A protein and the small-molecule ligand that binds it are described below.
Small molecule (SMILES): N[C@@H](Cc1ccc(O)cc1)C(=O)O

Binding-site contacts:
Ligand atom O contacts residue GLN205 of chain 1.A at 3.2 Å (h-bond).
Ligand atom CZ contacts residue GLY44 of chain 1.A at 3.9 Å.
Ligand atom N contacts residue GLN205 of chain 1.A at 2.7 Å (h-bond).
Ligand atom CB contacts residue ASP46 of chain 1.A at 3.8 Å.
Ligand atom CE2 contacts residue LEU76 of chain 1.A at 3.4 Å (hydrophobic).
Ligand atom OH contacts residue TYR42 of chain 1.A at 2.7 Å (h-bond).
Ligand atom CG contacts residue GLY44 of chain 1.A at 3.6 Å.
Ligand atom CA contacts residue ASP86 of chain 1.A at 3.9 Å.
Ligand atom CB contacts residue GLY44 of chain 1.A at 3.5 Å.
Ligand atom CA contacts residue GLN205 of chain 1.A at 3.4 Å.
Ligand atom CE2 contacts residue THR81 of chain 1.A at 3.9 Å.
Ligand atom O contacts residue ASP86 of chain 1.A at 3.2 Å (salt-bridge).
Ligand atom CE1 contacts residue TYR42 of chain 1.A at 3.8 Å (hydrophobic).
Ligand atom CD2 contacts residue THR81 of chain 1.A at 3.7 Å.
Ligand atom C contacts residue GLN205 of chain 1.A at 3.4 Å.
Ligand atom CG contacts residue GLN183 of chain 1.A at 4.0 Å.
Ligand atom N contacts residue ASP86 of chain 1.A at 2.8 Å (salt-bridge).
Ligand atom CB contacts residue TYR179 of chain 1.A at 3.5 Å (hydrophobic).
Ligand atom CZ contacts residue ASP186 of chain 1.A at 3.7 Å.
Ligand atom CD2 contacts residue ASP46 of chain 1.A at 3.5 Å.
Ligand atom C contacts residue ASP86 of chain 1.A at 3.9 Å.
Ligand atom CD1 contacts residue GLN183 of chain 1.A at 3.3 Å.
Ligand atom CZ contacts residue GLN183 of chain 1.A at 3.4 Å.
Ligand atom CZ contacts residue LEU76 of chain 1.A at 3.5 Å (hydrophobic).
Ligand atom CD2 contacts residue GLY44 of chain 1.A at 4.0 Å.
Ligand atom CA contacts residue TYR179 of chain 1.A at 3.8 Å (hydrophobic).
Ligand atom CE1 contacts residue GLY44 of chain 1.A at 3.6 Å.
Ligand atom CD1 contacts residue GLY44 of chain 1.A at 3.4 Å.
Ligand atom OH contacts residue ASP186 of chain 1.A at 3.0 Å (salt-bridge).
Ligand atom OH contacts residue GLN183 of chain 1.A at 3.6 Å.
Ligand atom CA contacts residue GLN183 of chain 1.A at 4.1 Å.
Ligand atom OH contacts residue LEU76 of chain 1.A at 3.2 Å.
Ligand atom CG contacts residue TYR179 of chain 1.A at 3.7 Å (hydrophobic).
Ligand atom N contacts residue GLN183 of chain 1.A at 2.8 Å (h-bond).
Ligand atom CD2 contacts residue TYR179 of chain 1.A at 3.4 Å (hydrophobic).
Ligand atom N contacts residue TYR179 of chain 1.A at 3.1 Å (h-bond).
Ligand atom CE2 contacts residue ASP186 of chain 1.A at 3.5 Å.
Ligand atom CE1 contacts residue GLU199 of chain 1.A at 3.5 Å.
Ligand atom CE1 contacts residue GLN183 of chain 1.A at 3.2 Å.
Ligand atom CZ contacts residue TYR42 of chain 1.A at 3.7 Å (hydrophobic).

Sequence of chain 1.A:
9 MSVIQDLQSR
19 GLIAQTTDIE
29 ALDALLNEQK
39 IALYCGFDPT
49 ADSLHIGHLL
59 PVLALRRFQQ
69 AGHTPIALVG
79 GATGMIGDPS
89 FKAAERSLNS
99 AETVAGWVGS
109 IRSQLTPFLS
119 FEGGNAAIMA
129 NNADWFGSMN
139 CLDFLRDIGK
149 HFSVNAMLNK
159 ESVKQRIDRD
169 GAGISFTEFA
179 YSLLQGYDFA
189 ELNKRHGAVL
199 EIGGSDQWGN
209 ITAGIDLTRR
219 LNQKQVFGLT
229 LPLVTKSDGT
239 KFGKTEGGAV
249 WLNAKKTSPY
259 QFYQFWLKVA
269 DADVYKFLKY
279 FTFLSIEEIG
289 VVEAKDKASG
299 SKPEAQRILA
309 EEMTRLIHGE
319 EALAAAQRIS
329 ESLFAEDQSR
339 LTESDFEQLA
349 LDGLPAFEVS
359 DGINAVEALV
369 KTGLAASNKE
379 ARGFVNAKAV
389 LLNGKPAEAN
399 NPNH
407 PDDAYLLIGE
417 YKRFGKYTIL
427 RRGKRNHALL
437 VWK